Binding-site contacts:
Ligand atom CAK contacts residue TYR63 of chain 1.A at 3.7 Å (hydrophobic).
Ligand atom NAA contacts residue LEU66 of chain 1.A at 4.0 Å.
Ligand atom CAB contacts residue ASP70 of chain 1.A at 3.9 Å.
Ligand atom CAK contacts residue VAL169 of chain 1.A at 4.1 Å (hydrophobic).
Ligand atom CAE contacts residue LEU201 of chain 1.A at 4.0 Å (hydrophobic).
Ligand atom CAH contacts residue GLY170 of chain 1.A at 4.2 Å.
Ligand atom CAK contacts residue LEU201 of chain 1.A at 3.5 Å (hydrophobic).
Ligand atom CAS contacts residue VAL169 of chain 1.A at 3.8 Å (hydrophobic).
Ligand atom CAG contacts residue LEU201 of chain 1.A at 3.8 Å (hydrophobic).
Ligand atom OAO contacts residue LEU173 of chain 1.A at 3.8 Å.
Ligand atom OAN contacts residue ALA166 of chain 1.A at 3.7 Å.
Ligand atom CAH contacts residue ALA166 of chain 1.A at 2.9 Å (hydrophobic).
Ligand atom CAC contacts residue PHE278 of chain 1.A at 3.7 Å (hydrophobic).
Ligand atom CAC contacts residue CYS279 of chain 1.A at 3.0 Å (hydrophobic).
Ligand atom CAJ contacts residue GLY170 of chain 1.A at 3.4 Å.
Ligand atom NAA contacts residue ASP70 of chain 1.A at 3.8 Å.
Ligand atom CAE contacts residue PRO282 of chain 1.A at 3.8 Å (hydrophobic).
Ligand atom CAJ contacts residue VAL169 of chain 1.A at 3.6 Å (hydrophobic).
Ligand atom CAE contacts residue CYS279 of chain 1.A at 3.9 Å (hydrophobic).
Ligand atom OAO contacts residue GLY170 of chain 1.A at 3.6 Å.
Ligand atom CAS contacts residue LEU201 of chain 1.A at 4.2 Å (hydrophobic).
Ligand atom CAC contacts residue MET197 of chain 1.A at 3.8 Å (hydrophobic).
Ligand atom CAS contacts residue GLY170 of chain 1.A at 4.1 Å.
Ligand atom CAF contacts residue MET197 of chain 1.A at 3.8 Å (hydrophobic).
Ligand atom CAQ contacts residue ALA166 of chain 1.A at 4.1 Å (hydrophobic).
Ligand atom CAI contacts residue VAL169 of chain 1.A at 4.2 Å (hydrophobic).
Ligand atom CAE contacts residue PHE278 of chain 1.A at 3.8 Å (hydrophobic).
Ligand atom CAD contacts residue MET197 of chain 1.A at 3.1 Å (hydrophobic).
Ligand atom CAQ contacts residue VAL169 of chain 1.A at 4.0 Å (hydrophobic).
Ligand atom CAD contacts residue CYS279 of chain 1.A at 3.4 Å (hydrophobic).
Ligand atom CAH contacts residue GLY198 of chain 1.A at 3.8 Å.
Ligand atom SAP contacts residue VAL165 of chain 1.A at 3.8 Å.
Ligand atom CAI contacts residue LEU201 of chain 1.A at 3.6 Å (hydrophobic).
Ligand atom CAI contacts residue TYR63 of chain 1.A at 3.8 Å (hydrophobic).
Ligand atom CAJ contacts residue ALA166 of chain 1.A at 3.1 Å (hydrophobic).
Ligand atom CAJ contacts residue GLY198 of chain 1.A at 3.6 Å.
Ligand atom CAS contacts residue LEU173 of chain 1.A at 4.1 Å (hydrophobic).
Ligand atom NAA contacts residue ARG67 of chain 1.A at 4.0 Å.
Ligand atom CAR contacts residue LEU173 of chain 1.A at 3.8 Å (hydrophobic).
Ligand atom CAH contacts residue VAL169 of chain 1.A at 3.5 Å (hydrophobic).

The small molecule below binds the protein below.
Small molecule (SMILES): N#CSCCOc1ccc(Oc2ccccc2)cc1

Sequence of chain 1.A:
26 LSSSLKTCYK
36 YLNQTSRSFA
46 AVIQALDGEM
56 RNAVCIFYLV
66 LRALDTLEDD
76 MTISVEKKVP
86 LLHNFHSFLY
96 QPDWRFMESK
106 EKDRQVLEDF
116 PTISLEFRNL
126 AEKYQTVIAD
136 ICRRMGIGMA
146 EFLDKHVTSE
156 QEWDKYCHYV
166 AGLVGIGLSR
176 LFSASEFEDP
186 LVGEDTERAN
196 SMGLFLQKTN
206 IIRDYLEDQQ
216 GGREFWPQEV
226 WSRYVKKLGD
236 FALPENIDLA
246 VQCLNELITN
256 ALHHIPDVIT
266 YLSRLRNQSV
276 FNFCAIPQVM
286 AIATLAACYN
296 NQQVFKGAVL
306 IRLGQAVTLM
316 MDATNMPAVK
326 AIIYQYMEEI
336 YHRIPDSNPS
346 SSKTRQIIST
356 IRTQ